Sequence of chain 1.B:
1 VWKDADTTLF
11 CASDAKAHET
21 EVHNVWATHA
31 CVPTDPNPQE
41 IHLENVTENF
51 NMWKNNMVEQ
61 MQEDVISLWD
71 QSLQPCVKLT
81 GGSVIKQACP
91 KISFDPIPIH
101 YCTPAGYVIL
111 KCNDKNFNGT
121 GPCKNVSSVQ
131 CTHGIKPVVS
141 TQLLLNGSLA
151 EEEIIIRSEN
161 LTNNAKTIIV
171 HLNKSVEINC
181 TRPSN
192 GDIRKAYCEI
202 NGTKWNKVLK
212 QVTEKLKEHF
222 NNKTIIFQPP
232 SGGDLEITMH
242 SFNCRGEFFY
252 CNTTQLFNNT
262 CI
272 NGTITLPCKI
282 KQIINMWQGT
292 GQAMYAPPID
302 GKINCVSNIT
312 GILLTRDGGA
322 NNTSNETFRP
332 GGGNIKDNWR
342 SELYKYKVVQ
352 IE

A protein and the small-molecule ligand that binds it are described below.
Small molecule (SMILES): CC(=O)N[C@@H]1[C@@H](O)[C@H](O)[C@@H](CO)O[C@H]1O

Binding-site contacts:
Ligand atom N2 contacts residue ASN223 of chain 1.B at 2.8 Å (h-bond).
Ligand atom C8 contacts residue ASN222 of chain 1.B at 4.1 Å.
Ligand atom C5 contacts residue ASN223 of chain 1.B at 3.6 Å.
Ligand atom N2 contacts residue ASN222 of chain 1.B at 4.4 Å.
Ligand atom O5 contacts residue ASN223 of chain 1.B at 2.4 Å (h-bond).
Ligand atom C4 contacts residue ASN223 of chain 1.B at 4.1 Å.
Ligand atom C8 contacts residue ASN223 of chain 1.B at 3.4 Å.
Ligand atom C2 contacts residue ASN223 of chain 1.B at 2.3 Å.
Ligand atom O7 contacts residue ASN222 of chain 1.B at 2.9 Å (h-bond).
Ligand atom C3 contacts residue ASN223 of chain 1.B at 3.7 Å.
Ligand atom C1 contacts residue ASN223 of chain 1.B at 1.4 Å.
Ligand atom C7 contacts residue ASN223 of chain 1.B at 3.5 Å.
Ligand atom C7 contacts residue ASN222 of chain 1.B at 3.8 Å.